Sequence of chain 1.A:
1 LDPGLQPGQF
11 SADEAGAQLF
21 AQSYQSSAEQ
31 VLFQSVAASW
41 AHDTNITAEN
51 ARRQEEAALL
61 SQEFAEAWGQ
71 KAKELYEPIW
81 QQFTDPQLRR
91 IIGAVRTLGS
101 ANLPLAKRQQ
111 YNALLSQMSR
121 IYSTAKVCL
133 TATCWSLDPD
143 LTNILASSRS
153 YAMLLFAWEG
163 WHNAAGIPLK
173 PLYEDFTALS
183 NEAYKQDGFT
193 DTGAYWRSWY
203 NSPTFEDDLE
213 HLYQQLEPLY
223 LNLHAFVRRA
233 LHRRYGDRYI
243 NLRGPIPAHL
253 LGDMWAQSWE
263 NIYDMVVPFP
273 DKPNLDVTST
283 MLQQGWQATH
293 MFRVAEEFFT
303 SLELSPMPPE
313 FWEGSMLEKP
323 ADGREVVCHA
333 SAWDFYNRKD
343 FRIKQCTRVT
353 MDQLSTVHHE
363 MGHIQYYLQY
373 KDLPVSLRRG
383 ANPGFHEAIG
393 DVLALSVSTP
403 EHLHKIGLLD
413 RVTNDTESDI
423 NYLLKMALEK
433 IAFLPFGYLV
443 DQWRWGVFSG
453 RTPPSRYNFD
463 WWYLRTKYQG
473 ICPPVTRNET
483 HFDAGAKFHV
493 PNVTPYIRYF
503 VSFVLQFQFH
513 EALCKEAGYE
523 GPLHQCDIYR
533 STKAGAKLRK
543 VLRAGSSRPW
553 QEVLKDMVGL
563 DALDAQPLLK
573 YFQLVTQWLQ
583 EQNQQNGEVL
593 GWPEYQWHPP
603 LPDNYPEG

Binding-site contacts:
Ligand atom C7 contacts residue ARG326 of chain 1.A at 4.2 Å.
Ligand atom C8 contacts residue ARG326 of chain 1.A at 3.7 Å.
Ligand atom C6 contacts residue ARG53 of chain 1.A at 4.3 Å.
Ligand atom N2 contacts residue ASN45 of chain 1.A at 3.0 Å (h-bond).
Ligand atom O5 contacts residue THR47 of chain 1.A at 4.1 Å.
Ligand atom C3 contacts residue ASN45 of chain 1.A at 3.8 Å.
Ligand atom C6 contacts residue THR47 of chain 1.A at 3.9 Å.
Ligand atom C7 contacts residue ASN45 of chain 1.A at 3.5 Å.
Ligand atom N2 contacts residue ARG326 of chain 1.A at 4.4 Å.
Ligand atom C5 contacts residue ASN50 of chain 1.A at 4.1 Å.
Ligand atom C5 contacts residue THR47 of chain 1.A at 4.5 Å.
Ligand atom C6 contacts residue GLU49 of chain 1.A at 4.5 Å.
Ligand atom C4 contacts residue ASN45 of chain 1.A at 4.2 Å.
Ligand atom C6 contacts residue ASN50 of chain 1.A at 4.0 Å.
Ligand atom C8 contacts residue ASP324 of chain 1.A at 4.2 Å.
Ligand atom O6 contacts residue ASN50 of chain 1.A at 3.8 Å.
Ligand atom O7 contacts residue ASN45 of chain 1.A at 3.6 Å.
Ligand atom O5 contacts residue ASN45 of chain 1.A at 2.3 Å (h-bond).
Ligand atom C1 contacts residue ASN50 of chain 1.A at 3.8 Å.
Ligand atom O6 contacts residue THR47 of chain 1.A at 2.7 Å (h-bond).
Ligand atom C1 contacts residue ASN45 of chain 1.A at 1.4 Å.
Ligand atom C5 contacts residue ASN45 of chain 1.A at 3.6 Å.
Ligand atom O5 contacts residue ASN50 of chain 1.A at 3.0 Å (h-bond).
Ligand atom C2 contacts residue ASN45 of chain 1.A at 2.4 Å.
Ligand atom O6 contacts residue GLU49 of chain 1.A at 3.6 Å.
Ligand atom C1 contacts residue THR47 of chain 1.A at 4.3 Å.
Ligand atom C8 contacts residue GLU49 of chain 1.A at 4.3 Å.

The protein below binds the small molecule below.
Small molecule (SMILES): CC(=O)N[C@H]1[C@H](O[C@H]2[C@H](O)[C@@H](NC(C)=O)CO[C@@H]2CO)O[C@H](CO)[C@@H](O)[C@@H]1O